Sequence of chain 29.G:
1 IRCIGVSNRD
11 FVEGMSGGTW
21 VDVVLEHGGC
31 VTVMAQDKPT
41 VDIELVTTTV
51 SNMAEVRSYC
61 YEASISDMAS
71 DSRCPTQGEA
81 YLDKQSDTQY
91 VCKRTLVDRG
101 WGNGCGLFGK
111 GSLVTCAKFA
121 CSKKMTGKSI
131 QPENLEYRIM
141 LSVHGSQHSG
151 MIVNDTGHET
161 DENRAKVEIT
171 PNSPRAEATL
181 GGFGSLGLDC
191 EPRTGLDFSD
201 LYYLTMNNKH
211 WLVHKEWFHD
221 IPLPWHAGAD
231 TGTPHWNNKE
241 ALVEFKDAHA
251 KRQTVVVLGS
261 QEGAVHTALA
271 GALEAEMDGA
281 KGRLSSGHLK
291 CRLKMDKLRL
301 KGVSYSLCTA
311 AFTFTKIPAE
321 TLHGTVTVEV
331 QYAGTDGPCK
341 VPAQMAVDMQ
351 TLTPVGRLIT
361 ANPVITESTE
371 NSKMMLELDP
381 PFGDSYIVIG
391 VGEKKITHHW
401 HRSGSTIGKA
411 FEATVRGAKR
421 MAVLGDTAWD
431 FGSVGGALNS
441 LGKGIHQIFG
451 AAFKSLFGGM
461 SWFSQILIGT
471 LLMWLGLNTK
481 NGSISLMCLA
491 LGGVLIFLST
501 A

The small molecule below binds the protein below.
Small molecule (SMILES): CC(=O)N[C@H]1[C@H](O[C@H]2[C@H](O)[C@@H](NC(C)=O)CO[C@@H]2CO)O[C@H](CO)[C@@H](O)[C@@H]1O

Binding-site contacts:
Ligand atom C8 contacts residue THR156 of chain 29.G at 4.0 Å.
Ligand atom O7 contacts residue ASN154 of chain 29.G at 2.6 Å (h-bond).
Ligand atom O6 contacts residue MET151 of chain 29.G at 3.4 Å.
Ligand atom C7 contacts residue ASN154 of chain 29.G at 3.3 Å.
Ligand atom C2 contacts residue ASN154 of chain 29.G at 3.5 Å.
Ligand atom C2 contacts residue THR156 of chain 29.G at 4.2 Å.
Ligand atom C8 contacts residue ASN154 of chain 29.G at 3.6 Å.
Ligand atom O5 contacts residue ASN154 of chain 29.G at 4.0 Å.
Ligand atom N2 contacts residue ASN154 of chain 29.G at 3.8 Å.
Ligand atom N2 contacts residue THR156 of chain 29.G at 3.6 Å (h-bond).
Ligand atom C7 contacts residue THR156 of chain 29.G at 3.9 Å.
Ligand atom C6 contacts residue MET151 of chain 29.G at 4.5 Å (hydrophobic).
Ligand atom C1 contacts residue ASN154 of chain 29.G at 3.4 Å.
Ligand atom C1 contacts residue THR156 of chain 29.G at 3.6 Å.